Binding-site contacts:
Ligand atom P contacts residue SER69 of chain 1.A at 3.7 Å.
Ligand atom O3 contacts residue SER68 of chain 1.A at 3.8 Å.
Ligand atom O1 contacts residue THR62 of chain 1.A at 4.2 Å.
Ligand atom P contacts residue SER68 of chain 1.A at 2.6 Å.
Ligand atom O1 contacts residue SER68 of chain 1.A at 2.9 Å.
Ligand atom O2 contacts residue ALA67 of chain 1.A at 4.2 Å.
Ligand atom O2 contacts residue SER69 of chain 1.A at 2.8 Å (h-bond).
Ligand atom O3 contacts residue SER69 of chain 1.A at 4.4 Å.
Ligand atom O4 contacts residue SER69 of chain 1.A at 3.4 Å (h-bond).
Ligand atom O2 contacts residue SER68 of chain 1.A at 1.5 Å.
Ligand atom O4 contacts residue SER68 of chain 1.A at 3.2 Å.
Ligand atom N contacts residue SER68 of chain 1.A at 4.1 Å.

This small molecule binds to this protein.
Small molecule (SMILES): NCCOP(=O)(O)O

Sequence of chain 1.A:
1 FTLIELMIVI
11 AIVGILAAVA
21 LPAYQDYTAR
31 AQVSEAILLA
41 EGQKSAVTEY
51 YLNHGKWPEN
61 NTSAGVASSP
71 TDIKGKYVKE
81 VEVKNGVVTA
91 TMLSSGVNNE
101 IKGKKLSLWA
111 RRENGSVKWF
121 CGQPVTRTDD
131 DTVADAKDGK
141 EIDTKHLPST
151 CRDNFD